Sequence of chain 1.C:
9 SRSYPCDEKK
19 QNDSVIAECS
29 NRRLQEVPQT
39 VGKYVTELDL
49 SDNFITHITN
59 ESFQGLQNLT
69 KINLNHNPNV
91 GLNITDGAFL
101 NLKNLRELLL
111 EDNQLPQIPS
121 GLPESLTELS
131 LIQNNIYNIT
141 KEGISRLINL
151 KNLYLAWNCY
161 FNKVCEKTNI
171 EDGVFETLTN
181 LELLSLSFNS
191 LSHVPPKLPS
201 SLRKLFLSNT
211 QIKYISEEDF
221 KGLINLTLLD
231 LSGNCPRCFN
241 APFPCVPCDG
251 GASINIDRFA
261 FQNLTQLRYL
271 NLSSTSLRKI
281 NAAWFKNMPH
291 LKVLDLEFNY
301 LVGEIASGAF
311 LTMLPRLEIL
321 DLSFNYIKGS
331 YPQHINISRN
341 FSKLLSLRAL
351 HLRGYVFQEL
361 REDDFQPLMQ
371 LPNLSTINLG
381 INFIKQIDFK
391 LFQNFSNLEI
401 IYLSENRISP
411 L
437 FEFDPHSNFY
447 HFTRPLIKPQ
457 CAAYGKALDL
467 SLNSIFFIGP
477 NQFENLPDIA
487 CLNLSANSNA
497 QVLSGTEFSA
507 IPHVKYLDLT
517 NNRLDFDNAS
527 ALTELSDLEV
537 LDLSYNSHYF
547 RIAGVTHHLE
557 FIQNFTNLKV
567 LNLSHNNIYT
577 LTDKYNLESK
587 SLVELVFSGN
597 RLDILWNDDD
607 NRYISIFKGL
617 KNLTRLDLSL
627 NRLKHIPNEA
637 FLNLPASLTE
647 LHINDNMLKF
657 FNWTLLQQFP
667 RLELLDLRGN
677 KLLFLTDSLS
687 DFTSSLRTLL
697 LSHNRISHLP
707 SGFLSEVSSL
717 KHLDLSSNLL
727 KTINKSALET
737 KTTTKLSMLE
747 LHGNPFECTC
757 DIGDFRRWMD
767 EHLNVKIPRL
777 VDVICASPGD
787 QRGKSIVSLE

Binding-site contacts:
Ligand atom O2 contacts residue ARG450 of chain 1.C at 4.3 Å.
Ligand atom O5 contacts residue SER467 of chain 1.C at 3.1 Å (h-bond).
Ligand atom N2 contacts residue LYS454 of chain 1.C at 4.2 Å.
Ligand atom C8 contacts residue CYS457 of chain 1.C at 3.8 Å (hydrophobic).
Ligand atom C1 contacts residue ASP514 of chain 1.C at 3.8 Å.
Ligand atom C2 contacts residue ASP514 of chain 1.C at 3.7 Å.
Ligand atom O5 contacts residue ASP465 of chain 1.C at 4.1 Å.
Ligand atom C5 contacts residue SER491 of chain 1.C at 4.2 Å.
Ligand atom C5 contacts residue ARG450 of chain 1.C at 4.2 Å.
Ligand atom O5 contacts residue SER491 of chain 1.C at 4.1 Å.
Ligand atom C5 contacts residue ASN489 of chain 1.C at 3.7 Å.
Ligand atom N2 contacts residue ASP514 of chain 1.C at 2.8 Å (salt-bridge).
Ligand atom O3 contacts residue LYS454 of chain 1.C at 3.4 Å.
Ligand atom C3 contacts residue ASP514 of chain 1.C at 4.0 Å.
Ligand atom C3 contacts residue ASN489 of chain 1.C at 3.7 Å.
Ligand atom C1 contacts residue SER491 of chain 1.C at 4.1 Å.
Ligand atom C2 contacts residue ASN489 of chain 1.C at 2.4 Å.
Ligand atom C4 contacts residue ASN489 of chain 1.C at 4.2 Å.
Ligand atom C1 contacts residue SER467 of chain 1.C at 3.9 Å.
Ligand atom C7 contacts residue ASN489 of chain 1.C at 3.4 Å.
Ligand atom O6 contacts residue LYS454 of chain 1.C at 3.5 Å.
Ligand atom C8 contacts residue ASP514 of chain 1.C at 3.6 Å.
Ligand atom C6 contacts residue SER467 of chain 1.C at 3.5 Å.
Ligand atom C1 contacts residue ASN489 of chain 1.C at 1.4 Å.
Ligand atom O6 contacts residue LEU468 of chain 1.C at 4.0 Å.
Ligand atom O6 contacts residue SER404 of chain 1.C at 3.9 Å.
Ligand atom O4 contacts residue ARG450 of chain 1.C at 4.2 Å.
Ligand atom C8 contacts residue LYS454 of chain 1.C at 3.6 Å.
Ligand atom C6 contacts residue LEU468 of chain 1.C at 4.0 Å (hydrophobic).
Ligand atom O6 contacts residue SER467 of chain 1.C at 3.2 Å (h-bond).
Ligand atom C1 contacts residue ASP465 of chain 1.C at 4.1 Å.
Ligand atom C8 contacts residue TYR512 of chain 1.C at 3.8 Å (hydrophobic).
Ligand atom C5 contacts residue SER467 of chain 1.C at 3.9 Å.
Ligand atom C7 contacts residue ASP514 of chain 1.C at 3.7 Å.
Ligand atom O7 contacts residue ILE453 of chain 1.C at 3.5 Å.
Ligand atom C7 contacts residue LYS454 of chain 1.C at 3.6 Å.
Ligand atom N2 contacts residue ASN489 of chain 1.C at 2.8 Å (h-bond).
Ligand atom O7 contacts residue LYS454 of chain 1.C at 3.1 Å (salt-bridge).
Ligand atom O7 contacts residue ASN489 of chain 1.C at 3.7 Å.
Ligand atom O5 contacts residue ASN489 of chain 1.C at 2.4 Å (h-bond).

Sequence of chain 1.B:
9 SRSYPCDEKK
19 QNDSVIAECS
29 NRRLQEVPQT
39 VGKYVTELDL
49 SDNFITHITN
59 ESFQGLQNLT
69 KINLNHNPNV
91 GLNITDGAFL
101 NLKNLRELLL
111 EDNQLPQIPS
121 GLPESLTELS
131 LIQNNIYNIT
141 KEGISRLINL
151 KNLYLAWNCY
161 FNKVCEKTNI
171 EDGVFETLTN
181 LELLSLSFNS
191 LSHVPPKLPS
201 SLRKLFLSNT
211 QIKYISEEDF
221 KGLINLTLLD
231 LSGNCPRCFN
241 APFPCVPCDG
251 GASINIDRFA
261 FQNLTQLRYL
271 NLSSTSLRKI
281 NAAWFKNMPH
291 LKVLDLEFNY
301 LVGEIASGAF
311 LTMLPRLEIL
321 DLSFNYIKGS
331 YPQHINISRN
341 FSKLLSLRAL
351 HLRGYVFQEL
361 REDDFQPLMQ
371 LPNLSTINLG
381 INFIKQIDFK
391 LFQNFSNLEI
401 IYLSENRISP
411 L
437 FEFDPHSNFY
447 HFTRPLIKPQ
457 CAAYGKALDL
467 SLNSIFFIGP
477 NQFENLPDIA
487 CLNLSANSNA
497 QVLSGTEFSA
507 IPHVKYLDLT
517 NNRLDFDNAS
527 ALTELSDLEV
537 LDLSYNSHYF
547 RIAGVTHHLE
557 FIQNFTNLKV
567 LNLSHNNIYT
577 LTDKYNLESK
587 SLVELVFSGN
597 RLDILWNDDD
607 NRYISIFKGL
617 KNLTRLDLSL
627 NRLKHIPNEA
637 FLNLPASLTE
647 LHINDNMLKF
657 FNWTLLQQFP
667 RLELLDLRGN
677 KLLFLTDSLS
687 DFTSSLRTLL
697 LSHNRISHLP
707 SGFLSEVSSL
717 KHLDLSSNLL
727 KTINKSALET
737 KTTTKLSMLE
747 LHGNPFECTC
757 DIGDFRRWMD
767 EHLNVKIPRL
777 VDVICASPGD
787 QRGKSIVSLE

The protein below binds the small molecule below.
Small molecule (SMILES): CC(=O)N[C@H]1[C@H](O[C@H]2[C@H](O)[C@@H](NC(C)=O)CO[C@@H]2CO)O[C@H](CO)[C@@H](O[C@@H]2O[C@H](CO)[C@@H](O)[C@H](O)[C@@H]2O)[C@@H]1O